Sequence of chain 1.F:
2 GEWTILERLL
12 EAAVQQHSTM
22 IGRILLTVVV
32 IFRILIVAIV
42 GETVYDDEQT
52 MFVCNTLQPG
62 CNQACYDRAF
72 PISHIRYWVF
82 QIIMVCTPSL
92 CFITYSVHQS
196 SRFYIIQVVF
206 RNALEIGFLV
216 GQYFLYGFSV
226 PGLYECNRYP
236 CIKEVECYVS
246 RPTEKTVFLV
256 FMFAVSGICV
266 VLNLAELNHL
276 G

Sequence of chain 1.A:
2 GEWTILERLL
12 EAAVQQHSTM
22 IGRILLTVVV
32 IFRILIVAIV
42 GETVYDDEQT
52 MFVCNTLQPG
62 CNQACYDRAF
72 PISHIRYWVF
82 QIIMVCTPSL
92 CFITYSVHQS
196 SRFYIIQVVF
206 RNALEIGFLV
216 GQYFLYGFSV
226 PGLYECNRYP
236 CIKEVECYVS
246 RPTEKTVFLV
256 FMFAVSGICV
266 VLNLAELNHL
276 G

Binding-site contacts:
Ligand atom CAX contacts residue GLU8 of chain 1.A at 4.3 Å.
Ligand atom O5 contacts residue VAL98 of chain 1.F at 4.0 Å.
Ligand atom CBR contacts residue ILE94 of chain 1.F at 4.0 Å (hydrophobic).
Ligand atom CAY contacts residue THR28 of chain 1.A at 3.7 Å.
Ligand atom CBQ contacts residue GLN16 of chain 1.A at 4.4 Å.
Ligand atom CBL contacts residue ILE94 of chain 1.F at 4.1 Å (hydrophobic).
Ligand atom CBG contacts residue ARG24 of chain 1.A at 4.0 Å.
Ligand atom CAW contacts residue VAL31 of chain 1.A at 3.8 Å (hydrophobic).
Ligand atom CBS contacts residue VAL98 of chain 1.F at 4.1 Å (hydrophobic).
Ligand atom CBE contacts residue LEU27 of chain 1.A at 4.0 Å (hydrophobic).
Ligand atom CBK contacts residue VAL15 of chain 1.A at 3.7 Å (hydrophobic).
Ligand atom CAA contacts residue LEU10 of chain 1.F at 4.2 Å (hydrophobic).
Ligand atom C1 contacts residue VAL98 of chain 1.F at 4.2 Å (hydrophobic).
Ligand atom CBM contacts residue HIS18 of chain 1.A at 3.5 Å.
Ligand atom CBD contacts residue LEU10 of chain 1.F at 4.3 Å (hydrophobic).
Ligand atom CBQ contacts residue VAL15 of chain 1.A at 3.5 Å (hydrophobic).
Ligand atom O6 contacts residue GLN17 of chain 1.A at 4.3 Å.
Ligand atom CBC contacts residue THR95 of chain 1.F at 4.3 Å.
Ligand atom C6 contacts residue HIS18 of chain 1.A at 4.2 Å.
Ligand atom CAB contacts residue VAL31 of chain 1.A at 4.3 Å (hydrophobic).
Ligand atom CAZ contacts residue VAL31 of chain 1.A at 4.4 Å (hydrophobic).
Ligand atom C6 contacts residue GLN17 of chain 1.A at 3.4 Å.
Ligand atom O2 contacts residue GLN16 of chain 1.A at 2.9 Å (h-bond).
Ligand atom C5 contacts residue VAL98 of chain 1.F at 4.3 Å (hydrophobic).
Ligand atom CCC contacts residue HIS18 of chain 1.A at 4.3 Å.
Ligand atom OBY contacts residue HIS18 of chain 1.A at 4.2 Å.
Ligand atom O1 contacts residue GLN16 of chain 1.A at 4.1 Å.
Ligand atom CAB contacts residue ILE6 of chain 1.F at 4.0 Å (hydrophobic).
Ligand atom C2 contacts residue GLN16 of chain 1.A at 3.4 Å.
Ligand atom O5 contacts residue GLN17 of chain 1.A at 4.3 Å.
Ligand atom CAA contacts residue VAL31 of chain 1.A at 4.3 Å (hydrophobic).
Ligand atom C5 contacts residue GLN17 of chain 1.A at 4.3 Å.
Ligand atom OAI contacts residue HIS18 of chain 1.A at 3.2 Å.
Ligand atom CBC contacts residue THR28 of chain 1.A at 4.2 Å.
Ligand atom O6 contacts residue HIS18 of chain 1.A at 4.1 Å.
Ligand atom O3 contacts residue GLN16 of chain 1.A at 4.2 Å.
Ligand atom CBT contacts residue GLN16 of chain 1.A at 3.8 Å.
Ligand atom CAA contacts residue ILE32 of chain 1.A at 4.2 Å (hydrophobic).
Ligand atom O5 contacts residue VAL15 of chain 1.A at 4.3 Å.
Ligand atom O1 contacts residue VAL15 of chain 1.A at 4.2 Å.

The protein below binds the small molecule below.
Small molecule (SMILES): CCCCCCCCCCC(CCCCCCCCCC)(CO[C@@H]1O[C@H](CO)[C@@H](O[C@H]2O[C@H](CO)[C@@H](O)[C@H](O)[C@H]2O)[C@H](O)[C@H]1O)CO[C@@H]1O[C@H](CO)[C@@H](O[C@H]2O[C@H](CO)[C@@H](O)[C@H](O)[C@H]2O)[C@H](O)[C@H]1O